A protein and the small-molecule ligand that binds it are described below.
Small molecule (SMILES): CC(=O)N[C@@H]1[C@@H](O[C@@H]2O[C@H](CO)[C@H](O)[C@H](O[C@]3(C(=O)O)C[C@H](O)[C@@H](NC(C)=O)[C@H]([C@H](O)[C@H](O)CO)O3)[C@H]2O)[C@H](O)[C@@H](CO[C@]2(C(=O)O)C[C@H](O)[C@@H](NC(C)=O)[C@H]([C@H](O)[C@H](O)CO)O2)O[C@H]1O

Sequence of chain 2.C:
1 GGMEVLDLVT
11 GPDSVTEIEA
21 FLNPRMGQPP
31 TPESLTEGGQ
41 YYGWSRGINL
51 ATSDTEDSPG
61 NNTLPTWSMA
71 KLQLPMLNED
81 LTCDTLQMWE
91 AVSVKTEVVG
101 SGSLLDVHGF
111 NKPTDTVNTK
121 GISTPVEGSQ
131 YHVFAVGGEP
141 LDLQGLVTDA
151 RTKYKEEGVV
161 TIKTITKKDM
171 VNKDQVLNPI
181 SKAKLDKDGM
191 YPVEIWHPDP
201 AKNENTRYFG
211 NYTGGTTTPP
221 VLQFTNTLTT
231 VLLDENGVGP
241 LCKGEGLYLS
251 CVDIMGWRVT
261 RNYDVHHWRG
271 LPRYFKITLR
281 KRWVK

Sequence of chain 2.D:
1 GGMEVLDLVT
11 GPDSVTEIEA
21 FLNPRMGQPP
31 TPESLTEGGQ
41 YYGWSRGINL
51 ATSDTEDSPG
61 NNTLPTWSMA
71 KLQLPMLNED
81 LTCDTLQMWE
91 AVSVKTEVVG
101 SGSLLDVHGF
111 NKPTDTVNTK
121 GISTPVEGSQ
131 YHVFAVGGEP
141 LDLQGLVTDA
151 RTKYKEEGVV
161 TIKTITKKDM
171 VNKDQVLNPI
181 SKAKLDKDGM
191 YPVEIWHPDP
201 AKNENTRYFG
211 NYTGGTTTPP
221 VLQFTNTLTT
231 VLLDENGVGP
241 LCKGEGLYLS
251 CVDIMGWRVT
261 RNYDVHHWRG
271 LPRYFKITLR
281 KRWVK

Binding-site contacts:
Ligand atom O8 contacts residue SER58 of chain 2.C at 3.4 Å (h-bond).
Ligand atom C1 contacts residue ARG46 of chain 2.C at 3.6 Å.
Ligand atom C6 contacts residue GLY47 of chain 2.C at 3.4 Å.
Ligand atom O4 contacts residue GLY47 of chain 2.C at 2.6 Å (h-bond).
Ligand atom C3 contacts residue HIS267 of chain 2.C at 3.6 Å.
Ligand atom C3 contacts residue GLY47 of chain 2.C at 4.1 Å.
Ligand atom O1A contacts residue GLY47 of chain 2.C at 2.8 Å (h-bond).
Ligand atom C6 contacts residue THR63 of chain 2.C at 3.4 Å.
Ligand atom O6 contacts residue ASN62 of chain 2.C at 2.9 Å (h-bond).
Ligand atom O8 contacts residue ASN49 of chain 2.C at 3.6 Å.
Ligand atom C4 contacts residue HIS267 of chain 2.C at 3.5 Å.
Ligand atom C11 contacts residue TYR41 of chain 2.C at 4.0 Å (hydrophobic).
Ligand atom O6 contacts residue THR63 of chain 2.C at 3.8 Å.
Ligand atom N5 contacts residue TYR41 of chain 2.C at 2.8 Å (h-bond).
Ligand atom O4 contacts residue THR260 of chain 2.C at 3.6 Å.
Ligand atom C4 contacts residue TYR41 of chain 2.C at 3.5 Å (hydrophobic).
Ligand atom O8 contacts residue ARG46 of chain 2.C at 3.8 Å.
Ligand atom C6 contacts residue ASN62 of chain 2.C at 3.5 Å.
Ligand atom C9 contacts residue LEU50 of chain 2.C at 3.4 Å (hydrophobic).
Ligand atom C10 contacts residue TYR41 of chain 2.C at 3.8 Å (hydrophobic).
Ligand atom C9 contacts residue ASN49 of chain 2.C at 4.0 Å.
Ligand atom C5 contacts residue GLY47 of chain 2.C at 4.0 Å.
Ligand atom C4 contacts residue GLY47 of chain 2.C at 3.3 Å.
Ligand atom C6 contacts residue TYR41 of chain 2.C at 3.5 Å (hydrophobic).
Ligand atom O9 contacts residue ASN49 of chain 2.C at 2.9 Å (h-bond).
Ligand atom O1A contacts residue ARG46 of chain 2.C at 3.2 Å (salt-bridge).
Ligand atom O1A contacts residue HIS267 of chain 2.C at 3.3 Å.
Ligand atom O3 contacts residue GLY47 of chain 2.C at 4.1 Å.
Ligand atom O1A contacts residue LYS155 of chain 2.C at 3.8 Å.
Ligand atom C5 contacts residue TYR41 of chain 2.C at 3.4 Å (hydrophobic).
Ligand atom C11 contacts residue ASP54 of chain 2.D at 3.6 Å.
Ligand atom C1 contacts residue GLY47 of chain 2.C at 3.8 Å.
Ligand atom O9 contacts residue LEU50 of chain 2.C at 2.8 Å (h-bond).
Ligand atom O4 contacts residue HIS267 of chain 2.C at 3.0 Å (h-bond).
Ligand atom C9 contacts residue THR52 of chain 2.C at 3.7 Å.
Ligand atom O1B contacts residue TYR41 of chain 2.C at 4.0 Å.
Ligand atom C8 contacts residue ASN49 of chain 2.C at 3.9 Å.
Ligand atom C3 contacts residue VAL265 of chain 2.C at 4.0 Å (hydrophobic).
Ligand atom O10 contacts residue ASN262 of chain 2.C at 3.4 Å (h-bond).
Ligand atom O1B contacts residue ARG46 of chain 2.C at 2.9 Å (salt-bridge).